This protein binds this small molecule.
Small molecule (SMILES): Cc1cc(CCCCCCCOc2ccc(C3=N[C@@H](C)CO3)cc2)on1

Sequence of chain 14.C:
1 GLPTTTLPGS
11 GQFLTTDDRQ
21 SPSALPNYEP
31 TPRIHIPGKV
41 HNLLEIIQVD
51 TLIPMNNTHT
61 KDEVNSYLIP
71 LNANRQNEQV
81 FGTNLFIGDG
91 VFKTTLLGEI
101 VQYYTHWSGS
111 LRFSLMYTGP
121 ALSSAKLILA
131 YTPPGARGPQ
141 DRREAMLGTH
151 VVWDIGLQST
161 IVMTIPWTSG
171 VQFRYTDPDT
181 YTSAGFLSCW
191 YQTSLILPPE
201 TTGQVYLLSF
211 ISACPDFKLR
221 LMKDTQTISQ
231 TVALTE

Sequence of chain 14.A:
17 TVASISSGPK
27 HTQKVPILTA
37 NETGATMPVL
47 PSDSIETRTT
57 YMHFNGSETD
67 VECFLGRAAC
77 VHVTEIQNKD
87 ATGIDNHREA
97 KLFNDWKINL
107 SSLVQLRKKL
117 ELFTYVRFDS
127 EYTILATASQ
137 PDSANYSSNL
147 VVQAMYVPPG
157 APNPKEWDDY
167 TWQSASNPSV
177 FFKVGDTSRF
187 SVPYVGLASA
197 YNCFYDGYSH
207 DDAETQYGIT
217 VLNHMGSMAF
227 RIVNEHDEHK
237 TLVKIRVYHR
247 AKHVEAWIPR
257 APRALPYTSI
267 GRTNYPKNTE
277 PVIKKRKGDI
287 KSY

Binding-site contacts:
Ligand atom C3 contacts residue PRO174 of chain 14.A at 3.8 Å (hydrophobic).
Ligand atom C3 contacts residue PHE186 of chain 14.A at 3.8 Å (hydrophobic).
Ligand atom C6C contacts residue VAL191 of chain 14.A at 3.2 Å (hydrophobic).
Ligand atom C6B contacts residue TYR197 of chain 14.A at 3.6 Å (hydrophobic).
Ligand atom C4C contacts residue TYR152 of chain 14.A at 3.8 Å (hydrophobic).
Ligand atom O1 contacts residue ALA24 of chain 14.C at 3.6 Å.
Ligand atom C3B contacts residue MET221 of chain 14.A at 3.8 Å (hydrophobic).
Ligand atom O1 contacts residue TYR152 of chain 14.A at 3.9 Å.
Ligand atom C7C contacts residue TYR128 of chain 14.A at 3.6 Å (hydrophobic).
Ligand atom N2 contacts residue PHE186 of chain 14.A at 3.7 Å.
Ligand atom C5C contacts residue ILE104 of chain 14.A at 3.8 Å (hydrophobic).
Ligand atom C31 contacts residue ALA150 of chain 14.A at 3.5 Å (hydrophobic).
Ligand atom C4 contacts residue PHE186 of chain 14.A at 3.6 Å (hydrophobic).
Ligand atom O1 contacts residue VAL188 of chain 14.A at 3.8 Å.
Ligand atom N3A contacts residue ASN219 of chain 14.A at 3.0 Å (h-bond).
Ligand atom CM1 contacts residue SER107 of chain 14.A at 3.9 Å.
Ligand atom C5 contacts residue TYR152 of chain 14.A at 3.8 Å (hydrophobic).
Ligand atom C6B contacts residue LEU106 of chain 14.A at 3.9 Å (hydrophobic).
Ligand atom C2B contacts residue MET221 of chain 14.A at 3.5 Å (hydrophobic).
Ligand atom C7C contacts residue TYR197 of chain 14.A at 3.8 Å (hydrophobic).
Ligand atom C6C contacts residue MET221 of chain 14.A at 3.7 Å (hydrophobic).
Ligand atom C5B contacts residue LEU106 of chain 14.A at 3.5 Å (hydrophobic).
Ligand atom O1 contacts residue PHE186 of chain 14.A at 3.5 Å.
Ligand atom C31 contacts residue PRO174 of chain 14.A at 3.4 Å (hydrophobic).
Ligand atom O1B contacts residue MET221 of chain 14.A at 3.4 Å.
Ligand atom C2C contacts residue VAL188 of chain 14.A at 3.2 Å (hydrophobic).
Ligand atom C3C contacts residue VAL188 of chain 14.A at 3.3 Å (hydrophobic).
Ligand atom C4 contacts residue TYR152 of chain 14.A at 3.9 Å (hydrophobic).
Ligand atom C5B contacts residue TYR197 of chain 14.A at 3.7 Å (hydrophobic).
Ligand atom C1B contacts residue MET221 of chain 14.A at 3.8 Å (hydrophobic).
Ligand atom N2 contacts residue ALA24 of chain 14.C at 3.4 Å.
Ligand atom C4 contacts residue MET224 of chain 14.A at 3.8 Å (hydrophobic).
Ligand atom C4A contacts residue ASN219 of chain 14.A at 3.5 Å.
Ligand atom C5C contacts residue TYR128 of chain 14.A at 3.5 Å (hydrophobic).
Ligand atom C31 contacts residue SER175 of chain 14.A at 3.6 Å.
Ligand atom C5 contacts residue PHE186 of chain 14.A at 3.5 Å (hydrophobic).
Ligand atom C31 contacts residue VAL176 of chain 14.A at 3.3 Å (hydrophobic).
Ligand atom C4B contacts residue LEU106 of chain 14.A at 3.7 Å (hydrophobic).
Ligand atom O1B contacts residue TYR128 of chain 14.A at 3.9 Å.
Ligand atom C3C contacts residue TYR128 of chain 14.A at 3.9 Å (hydrophobic).